Sequence of chain 1.G:
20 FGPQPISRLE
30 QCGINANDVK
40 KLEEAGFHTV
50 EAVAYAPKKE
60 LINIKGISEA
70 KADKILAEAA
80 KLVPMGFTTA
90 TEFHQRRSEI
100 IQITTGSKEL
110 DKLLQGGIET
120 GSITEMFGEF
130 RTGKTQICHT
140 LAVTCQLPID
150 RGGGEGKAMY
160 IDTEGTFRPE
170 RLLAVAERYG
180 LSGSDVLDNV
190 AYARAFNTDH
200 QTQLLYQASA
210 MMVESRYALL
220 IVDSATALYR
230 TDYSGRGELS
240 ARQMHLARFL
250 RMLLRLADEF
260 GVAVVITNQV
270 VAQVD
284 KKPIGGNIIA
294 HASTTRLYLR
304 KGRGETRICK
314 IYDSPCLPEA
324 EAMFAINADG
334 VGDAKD

Binding-site contacts:
Ligand atom O4' contacts residue ILE329 of chain 1.G at 3.7 Å.
Ligand atom O1A contacts residue GLY132 of chain 1.G at 3.3 Å.
Ligand atom PA contacts residue GLN135 of chain 1.G at 4.2 Å.
Ligand atom PB contacts residue THR134 of chain 1.G at 3.4 Å.
Ligand atom PA contacts residue GLY132 of chain 1.G at 3.6 Å.
Ligand atom PG contacts residue THR134 of chain 1.G at 4.0 Å.
Ligand atom C3' contacts residue ARG130 of chain 1.G at 3.6 Å.
Ligand atom O2B contacts residue THR134 of chain 1.G at 2.9 Å (h-bond).
Ligand atom C6 contacts residue ARG170 of chain 1.G at 3.8 Å.
Ligand atom O5' contacts residue GLY132 of chain 1.G at 3.2 Å.
Ligand atom O3A contacts residue LYS133 of chain 1.G at 4.2 Å.
Ligand atom N3B contacts residue THR134 of chain 1.G at 4.1 Å.
Ligand atom O3' contacts residue ARG130 of chain 1.G at 3.0 Å (salt-bridge).
Ligand atom PA contacts residue ARG130 of chain 1.G at 4.1 Å.
Ligand atom O3G contacts residue LYS133 of chain 1.G at 4.1 Å.
Ligand atom PB contacts residue LYS133 of chain 1.G at 3.6 Å.
Ligand atom O3A contacts residue ARG130 of chain 1.G at 3.6 Å.
Ligand atom O5' contacts residue THR131 of chain 1.G at 4.0 Å.
Ligand atom N3 contacts residue ILE329 of chain 1.G at 4.1 Å.
Ligand atom PG contacts residue LYS133 of chain 1.G at 4.2 Å.
Ligand atom C5' contacts residue ARG130 of chain 1.G at 3.6 Å.
Ligand atom N3B contacts residue PHE129 of chain 1.G at 4.2 Å.
Ligand atom O1A contacts residue LYS133 of chain 1.G at 3.9 Å.
Ligand atom N3B contacts residue LYS133 of chain 1.G at 3.1 Å (salt-bridge).
Ligand atom O3' contacts residue ARG310 of chain 1.G at 3.2 Å (salt-bridge).
Ligand atom O1G contacts residue THR134 of chain 1.G at 2.7 Å (h-bond).
Ligand atom O5' contacts residue GLN135 of chain 1.G at 4.2 Å.
Ligand atom O1A contacts residue GLN135 of chain 1.G at 3.0 Å (h-bond).
Ligand atom O5' contacts residue ARG130 of chain 1.G at 2.9 Å (salt-bridge).
Ligand atom O1B contacts residue THR134 of chain 1.G at 2.8 Å (h-bond).
Ligand atom O3A contacts residue THR131 of chain 1.G at 3.9 Å.
Ligand atom O1B contacts residue GLY132 of chain 1.G at 3.8 Å.
Ligand atom C4' contacts residue ARG130 of chain 1.G at 3.7 Å.
Ligand atom O1A contacts residue THR134 of chain 1.G at 3.6 Å.
Ligand atom O1B contacts residue LYS133 of chain 1.G at 3.0 Å (salt-bridge).
Ligand atom C5' contacts residue GLY132 of chain 1.G at 3.8 Å.
Ligand atom O3A contacts residue GLY132 of chain 1.G at 3.4 Å (h-bond).
Ligand atom N6 contacts residue ARG170 of chain 1.G at 3.6 Å.
Ligand atom C5' contacts residue GLN135 of chain 1.G at 3.5 Å.
Ligand atom N3B contacts residue ARG130 of chain 1.G at 3.9 Å.

The protein below binds the small molecule below.
Small molecule (SMILES): Nc1ncnc2c1ncn2[C@@H]1O[C@H](CO[P](=O)(O)O[P](=O)(O)NP(=O)(O)O)[C@@H](O)[C@H]1O